The protein below binds the small molecule below.
Small molecule (SMILES): N[C@@H](CCC(=O)O)C(=O)O

Sequence of chain 1.A:
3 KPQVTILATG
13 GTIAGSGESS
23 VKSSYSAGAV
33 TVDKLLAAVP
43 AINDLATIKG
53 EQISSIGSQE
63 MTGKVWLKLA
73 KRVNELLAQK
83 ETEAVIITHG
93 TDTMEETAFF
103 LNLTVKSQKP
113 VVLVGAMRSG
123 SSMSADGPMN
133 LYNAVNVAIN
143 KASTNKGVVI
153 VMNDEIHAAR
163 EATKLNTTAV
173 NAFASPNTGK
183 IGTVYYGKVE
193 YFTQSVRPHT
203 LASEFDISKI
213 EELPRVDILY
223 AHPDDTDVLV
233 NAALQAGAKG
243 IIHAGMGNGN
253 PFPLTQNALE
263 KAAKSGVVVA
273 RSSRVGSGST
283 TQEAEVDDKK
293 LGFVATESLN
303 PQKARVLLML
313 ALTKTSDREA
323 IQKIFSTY

Sequence of chain 1.B:
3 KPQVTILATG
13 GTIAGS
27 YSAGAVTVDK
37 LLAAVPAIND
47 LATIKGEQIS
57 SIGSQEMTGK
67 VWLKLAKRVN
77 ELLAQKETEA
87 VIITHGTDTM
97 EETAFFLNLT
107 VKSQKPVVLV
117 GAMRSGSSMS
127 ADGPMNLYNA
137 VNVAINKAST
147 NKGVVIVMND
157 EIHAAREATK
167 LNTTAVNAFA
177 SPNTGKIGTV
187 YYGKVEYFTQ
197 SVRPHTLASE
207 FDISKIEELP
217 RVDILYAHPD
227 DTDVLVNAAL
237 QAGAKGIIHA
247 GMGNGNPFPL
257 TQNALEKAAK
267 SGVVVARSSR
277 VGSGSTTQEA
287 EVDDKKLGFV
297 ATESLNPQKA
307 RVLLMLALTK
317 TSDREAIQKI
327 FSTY

Binding-site contacts:
Ligand atom N contacts residue ASP94 of chain 1.A at 2.7 Å (salt-bridge).
Ligand atom N contacts residue GLN61 of chain 1.A at 3.5 Å (h-bond).
Ligand atom CD contacts residue THR93 of chain 1.A at 3.3 Å.
Ligand atom C contacts residue GLN61 of chain 1.A at 3.4 Å.
Ligand atom O contacts residue GLN61 of chain 1.A at 3.7 Å.
Ligand atom OE2 contacts residue ALA118 of chain 1.A at 4.1 Å.
Ligand atom CA contacts residue GLU287 of chain 1.B at 3.4 Å.
Ligand atom O contacts residue GLY59 of chain 1.A at 3.5 Å.
Ligand atom CA contacts residue GLN61 of chain 1.A at 3.4 Å.
Ligand atom N contacts residue GLU287 of chain 1.B at 2.9 Å (salt-bridge).
Ligand atom C contacts residue THR93 of chain 1.A at 4.2 Å.
Ligand atom OXT contacts residue ASP94 of chain 1.A at 3.3 Å.
Ligand atom OE2 contacts residue LYS166 of chain 1.A at 4.1 Å.
Ligand atom CD contacts residue ALA118 of chain 1.A at 3.8 Å (hydrophobic).
Ligand atom OE1 contacts residue GLY92 of chain 1.A at 3.4 Å.
Ligand atom OXT contacts residue SER60 of chain 1.A at 2.6 Å (h-bond).
Ligand atom OE2 contacts residue THR93 of chain 1.A at 2.9 Å (h-bond).
Ligand atom OXT contacts residue THR93 of chain 1.A at 3.5 Å (h-bond).
Ligand atom OE1 contacts residue THR93 of chain 1.A at 2.6 Å (h-bond).
Ligand atom N contacts residue ASN252 of chain 1.B at 3.4 Å (h-bond).
Ligand atom O contacts residue THR93 of chain 1.A at 4.4 Å.
Ligand atom O contacts residue GLY92 of chain 1.A at 3.2 Å.
Ligand atom C contacts residue SER60 of chain 1.A at 3.5 Å.
Ligand atom CG contacts residue GLY92 of chain 1.A at 4.5 Å.
Ligand atom C contacts residue ASP94 of chain 1.A at 4.1 Å.
Ligand atom CA contacts residue ASP94 of chain 1.A at 3.9 Å.
Ligand atom CD contacts residue GLY92 of chain 1.A at 4.2 Å.
Ligand atom OXT contacts residue GLN61 of chain 1.A at 3.7 Å.
Ligand atom OE1 contacts residue ALA118 of chain 1.A at 3.5 Å (h-bond).
Ligand atom C contacts residue GLY59 of chain 1.A at 4.2 Å.
Ligand atom OE2 contacts residue ASP94 of chain 1.A at 4.0 Å.
Ligand atom CB contacts residue GLU287 of chain 1.B at 3.4 Å.
Ligand atom O contacts residue SER60 of chain 1.A at 2.9 Å (h-bond).
Ligand atom C contacts residue GLY92 of chain 1.A at 3.7 Å.
Ligand atom OXT contacts residue GLY92 of chain 1.A at 3.5 Å.